A small-molecule ligand and the protein it binds are described below.
Small molecule (SMILES): CC(=O)N[C@@H]1[C@@H](O)[C@H](O)[C@@H](CO)O[C@H]1O

Sequence of chain 3.D:
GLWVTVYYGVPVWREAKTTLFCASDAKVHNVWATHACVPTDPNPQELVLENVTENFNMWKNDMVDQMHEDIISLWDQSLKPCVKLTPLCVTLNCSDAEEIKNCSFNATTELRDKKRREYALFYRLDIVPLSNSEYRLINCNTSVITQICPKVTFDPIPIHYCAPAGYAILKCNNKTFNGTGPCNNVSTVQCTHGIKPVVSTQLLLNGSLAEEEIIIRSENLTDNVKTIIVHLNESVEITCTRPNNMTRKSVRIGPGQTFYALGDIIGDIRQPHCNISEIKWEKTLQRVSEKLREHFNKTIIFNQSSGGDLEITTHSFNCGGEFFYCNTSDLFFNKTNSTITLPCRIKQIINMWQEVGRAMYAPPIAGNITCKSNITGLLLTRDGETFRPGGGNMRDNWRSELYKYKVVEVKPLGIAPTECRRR

Binding-site contacts:
Ligand atom C4 contacts residue ASN347 of chain 3.D at 4.2 Å.
Ligand atom C2 contacts residue ASN347 of chain 3.D at 2.5 Å.
Ligand atom C5 contacts residue SER349 of chain 3.D at 4.0 Å.
Ligand atom C5 contacts residue ASN347 of chain 3.D at 3.6 Å.
Ligand atom O6 contacts residue ASP350 of chain 3.D at 3.0 Å (salt-bridge).
Ligand atom C1 contacts residue SER349 of chain 3.D at 3.6 Å.
Ligand atom C6 contacts residue ASP350 of chain 3.D at 4.1 Å.
Ligand atom C1 contacts residue ASN347 of chain 3.D at 1.4 Å.
Ligand atom O6 contacts residue SER349 of chain 3.D at 4.3 Å.
Ligand atom C3 contacts residue ASN347 of chain 3.D at 3.8 Å.
Ligand atom O7 contacts residue ASN347 of chain 3.D at 3.0 Å (h-bond).
Ligand atom C7 contacts residue ASN347 of chain 3.D at 3.2 Å.
Ligand atom N2 contacts residue ASN347 of chain 3.D at 3.0 Å (h-bond).
Ligand atom O5 contacts residue SER349 of chain 3.D at 3.9 Å.
Ligand atom O5 contacts residue ASN347 of chain 3.D at 2.3 Å (h-bond).
Ligand atom C8 contacts residue ASN347 of chain 3.D at 4.4 Å.